Binding-site contacts:
Ligand atom OAE contacts residue SER645 of chain 1.A at 3.5 Å (h-bond).
Ligand atom OAB contacts residue TYR441 of chain 1.A at 3.6 Å.
Ligand atom CAU contacts residue TYR441 of chain 1.A at 3.5 Å (hydrophobic).
Ligand atom CAT contacts residue THR471 of chain 1.A at 3.3 Å.
Ligand atom OAB contacts residue ARG476 of chain 1.A at 2.9 Å (salt-bridge).
Ligand atom PBA contacts residue SER645 of chain 1.A at 3.7 Å.
Ligand atom CAS contacts residue TYR441 of chain 1.A at 3.4 Å (hydrophobic).
Ligand atom OAD contacts residue SER645 of chain 1.A at 2.8 Å (h-bond).
Ligand atom FAG contacts residue PRO469 of chain 1.A at 3.5 Å.
Ligand atom OAA contacts residue THR471 of chain 1.A at 2.9 Å (h-bond).
Ligand atom OAQ contacts residue THR677 of chain 1.A at 2.7 Å (h-bond).
Ligand atom CAK contacts residue THR677 of chain 1.A at 3.7 Å.
Ligand atom CAJ contacts residue TYR441 of chain 1.A at 3.3 Å (hydrophobic).
Ligand atom CAR contacts residue TYR441 of chain 1.A at 3.8 Å (hydrophobic).
Ligand atom FAG contacts residue TYR441 of chain 1.A at 3.8 Å.
Ligand atom OAA contacts residue ARG476 of chain 1.A at 2.8 Å (salt-bridge).
Ligand atom CAV contacts residue PRO469 of chain 1.A at 3.5 Å (hydrophobic).
Ligand atom OAA contacts residue TYR441 of chain 1.A at 3.7 Å.
Ligand atom CAW contacts residue TYR441 of chain 1.A at 3.3 Å (hydrophobic).
Ligand atom CAV contacts residue TYR441 of chain 1.A at 3.3 Å (hydrophobic).
Ligand atom CAT contacts residue PRO469 of chain 1.A at 3.7 Å (hydrophobic).
Ligand atom NAP contacts residue THR471 of chain 1.A at 3.5 Å (h-bond).
Ligand atom NAY contacts residue TYR441 of chain 1.A at 3.4 Å.
Ligand atom OAA contacts residue LEU470 of chain 1.A at 3.5 Å.
Ligand atom CAT contacts residue TYR441 of chain 1.A at 3.4 Å (hydrophobic).
Ligand atom OAC contacts residue SER645 of chain 1.A at 3.3 Å (h-bond).
Ligand atom FAF contacts residue TYR723 of chain 1.A at 3.1 Å.
Ligand atom CAJ contacts residue TYR723 of chain 1.A at 3.6 Å (hydrophobic).
Ligand atom NAP contacts residue PRO469 of chain 1.A at 2.7 Å (h-bond).
Ligand atom CAJ contacts residue PRO469 of chain 1.A at 3.5 Å (hydrophobic).
Ligand atom CAI contacts residue TYR441 of chain 1.A at 3.7 Å (hydrophobic).
Ligand atom FAH contacts residue GLU393 of chain 1.A at 3.3 Å.
Ligand atom CAL contacts residue THR677 of chain 1.A at 3.1 Å.
Ligand atom CAZ contacts residue TYR723 of chain 1.A at 3.7 Å (hydrophobic).
Ligand atom OAC contacts residue GLY644 of chain 1.A at 3.5 Å.
Ligand atom FAG contacts residue TYR396 of chain 1.A at 3.6 Å.
Ligand atom CAN contacts residue GLU393 of chain 1.A at 3.5 Å.
Ligand atom FAF contacts residue THR698 of chain 1.A at 3.1 Å.
Ligand atom NAP contacts residue TYR441 of chain 1.A at 3.4 Å.
Ligand atom FAG contacts residue TYR723 of chain 1.A at 3.6 Å.

Sequence of chain 1.A:
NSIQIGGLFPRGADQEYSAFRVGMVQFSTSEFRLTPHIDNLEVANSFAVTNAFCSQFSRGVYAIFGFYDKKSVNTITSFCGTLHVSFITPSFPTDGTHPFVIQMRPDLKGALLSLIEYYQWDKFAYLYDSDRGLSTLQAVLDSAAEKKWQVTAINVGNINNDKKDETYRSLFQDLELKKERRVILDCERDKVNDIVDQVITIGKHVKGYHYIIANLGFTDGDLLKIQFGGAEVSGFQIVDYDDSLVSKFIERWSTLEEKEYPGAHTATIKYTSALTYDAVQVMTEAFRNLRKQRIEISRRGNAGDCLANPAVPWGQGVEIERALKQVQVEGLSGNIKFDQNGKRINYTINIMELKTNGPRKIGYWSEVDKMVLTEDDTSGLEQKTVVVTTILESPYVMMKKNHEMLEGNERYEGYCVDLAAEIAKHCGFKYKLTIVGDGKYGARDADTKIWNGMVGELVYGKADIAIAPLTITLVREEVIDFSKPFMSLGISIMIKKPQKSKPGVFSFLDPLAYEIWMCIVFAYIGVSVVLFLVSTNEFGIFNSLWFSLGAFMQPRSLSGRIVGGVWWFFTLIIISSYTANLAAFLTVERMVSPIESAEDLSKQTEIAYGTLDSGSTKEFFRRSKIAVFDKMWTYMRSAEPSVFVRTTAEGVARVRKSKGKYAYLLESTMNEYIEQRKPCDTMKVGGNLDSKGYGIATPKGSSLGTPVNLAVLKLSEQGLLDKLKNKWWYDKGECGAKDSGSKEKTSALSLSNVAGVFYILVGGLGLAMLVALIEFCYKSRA

This small molecule binds to this protein.
Small molecule (SMILES): O=c1[nH]c2cc(C(F)(F)F)c(N3CCOCC3)cc2n(CP(=O)(O)O)c1=O